A small-molecule ligand and the protein it binds are described below.
Small molecule (SMILES): C[C@H](O)[C@H](N)[C@@H]1O[C@](O)(C(=O)O)C[C@H](O)[C@@H]1N

Binding-site contacts:
Ligand atom C6 contacts residue SER398 of chain 1.G at 3.4 Å.
Ligand atom C2 contacts residue SER398 of chain 1.G at 1.5 Å.
Ligand atom O8 contacts residue SER398 of chain 1.G at 3.6 Å.
Ligand atom C4 contacts residue SER398 of chain 1.G at 3.5 Å.
Ligand atom O4 contacts residue SER398 of chain 1.G at 4.3 Å.
Ligand atom O6 contacts residue SER398 of chain 1.G at 2.4 Å (h-bond).
Ligand atom O1B contacts residue SER398 of chain 1.G at 3.3 Å (h-bond).
Ligand atom C1 contacts residue SER398 of chain 1.G at 2.6 Å.
Ligand atom C5 contacts residue SER398 of chain 1.G at 4.0 Å.
Ligand atom C3 contacts residue SER398 of chain 1.G at 2.2 Å.
Ligand atom O1A contacts residue SER398 of chain 1.G at 3.5 Å (h-bond).

Sequence of chain 1.G:
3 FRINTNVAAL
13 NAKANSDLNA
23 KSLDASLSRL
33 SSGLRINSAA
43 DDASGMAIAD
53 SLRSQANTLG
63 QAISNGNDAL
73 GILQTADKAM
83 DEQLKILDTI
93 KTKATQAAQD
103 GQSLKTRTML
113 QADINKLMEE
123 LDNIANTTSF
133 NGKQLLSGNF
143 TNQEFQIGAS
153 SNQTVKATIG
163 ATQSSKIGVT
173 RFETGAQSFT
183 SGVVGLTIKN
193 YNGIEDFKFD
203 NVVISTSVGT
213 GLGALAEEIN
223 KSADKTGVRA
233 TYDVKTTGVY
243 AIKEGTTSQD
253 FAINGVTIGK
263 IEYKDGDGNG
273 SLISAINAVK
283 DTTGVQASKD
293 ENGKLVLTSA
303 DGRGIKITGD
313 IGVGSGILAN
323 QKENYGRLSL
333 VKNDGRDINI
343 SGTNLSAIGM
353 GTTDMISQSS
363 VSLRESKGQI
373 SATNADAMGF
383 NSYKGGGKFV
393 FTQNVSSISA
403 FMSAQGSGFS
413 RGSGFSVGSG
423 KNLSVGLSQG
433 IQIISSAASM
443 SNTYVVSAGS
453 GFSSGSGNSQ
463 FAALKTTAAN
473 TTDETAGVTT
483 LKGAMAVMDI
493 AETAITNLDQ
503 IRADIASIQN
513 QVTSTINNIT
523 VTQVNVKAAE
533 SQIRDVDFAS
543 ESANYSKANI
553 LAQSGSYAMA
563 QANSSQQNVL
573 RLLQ